Sequence of chain 1.D:
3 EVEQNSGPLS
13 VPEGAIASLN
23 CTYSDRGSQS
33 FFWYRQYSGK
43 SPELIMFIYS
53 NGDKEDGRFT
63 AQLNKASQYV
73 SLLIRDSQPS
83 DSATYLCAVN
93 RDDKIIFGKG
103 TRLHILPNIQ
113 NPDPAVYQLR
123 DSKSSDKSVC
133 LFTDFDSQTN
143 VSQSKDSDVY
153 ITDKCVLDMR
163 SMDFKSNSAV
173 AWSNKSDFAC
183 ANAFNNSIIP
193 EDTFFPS

Sequence of chain 1.E:
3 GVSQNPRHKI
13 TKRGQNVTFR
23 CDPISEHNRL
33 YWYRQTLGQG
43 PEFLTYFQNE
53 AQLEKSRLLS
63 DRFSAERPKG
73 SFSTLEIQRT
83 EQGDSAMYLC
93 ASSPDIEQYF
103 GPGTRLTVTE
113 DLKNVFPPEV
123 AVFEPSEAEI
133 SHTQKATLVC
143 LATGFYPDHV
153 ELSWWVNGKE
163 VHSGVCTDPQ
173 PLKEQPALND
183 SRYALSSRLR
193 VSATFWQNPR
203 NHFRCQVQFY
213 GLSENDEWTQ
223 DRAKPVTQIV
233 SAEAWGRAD

This small molecule binds to this protein.
Small molecule (SMILES): CC(C)C[C@H](NC(=O)[C@H](CC(C)C)NC(=O)[C@H](Cc1ccccc1)NC(=O)[C@@H](NC(=O)[C@H](CCCN=C(N)N)NC(=O)[C@@H]1CCCN1C(=O)[C@H](CCC(N)=O)NC(=O)[C@H](CC(C)C)NC(=O)[C@@H](N)Cc1ccc(O)cc1)[C@@H](C)O)C(=O)O

Sequence of chain 1.A:
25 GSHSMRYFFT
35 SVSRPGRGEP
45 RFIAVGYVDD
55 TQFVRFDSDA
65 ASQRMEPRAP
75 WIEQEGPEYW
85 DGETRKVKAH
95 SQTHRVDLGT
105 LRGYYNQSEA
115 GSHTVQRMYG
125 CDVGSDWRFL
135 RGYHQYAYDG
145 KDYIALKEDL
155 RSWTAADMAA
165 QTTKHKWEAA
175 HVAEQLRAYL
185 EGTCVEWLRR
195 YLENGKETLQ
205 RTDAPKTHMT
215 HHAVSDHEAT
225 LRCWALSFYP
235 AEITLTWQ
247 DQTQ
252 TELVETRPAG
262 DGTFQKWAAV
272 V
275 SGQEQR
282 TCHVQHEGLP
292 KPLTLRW

Binding-site contacts:
Ligand atom CD2 contacts residue MET69 of chain 1.A at 3.3 Å (hydrophobic).
Ligand atom O contacts residue HIS94 of chain 1.A at 3.1 Å.
Ligand atom O contacts residue THR167 of chain 1.A at 2.7 Å (h-bond).
Ligand atom N contacts residue ASP101 of chain 1.A at 3.3 Å (salt-bridge).
Ligand atom CG contacts residue GLN31 of chain 1.D at 3.2 Å.
Ligand atom CD1 contacts residue TYR123 of chain 1.A at 3.3 Å (hydrophobic).
Ligand atom O contacts residue TRP171 of chain 1.A at 2.9 Å (h-bond).
Ligand atom OG1 contacts residue THR97 of chain 1.A at 2.9 Å (h-bond).
Ligand atom OE1 contacts residue NA1 of chain 1.F at 3.1 Å (h-bond).
Ligand atom O contacts residue TYR108 of chain 1.A at 2.8 Å (h-bond).
Ligand atom O contacts residue LYS90 of chain 1.A at 2.7 Å (salt-bridge).
Ligand atom O contacts residue ASP94 of chain 1.D at 3.4 Å.
Ligand atom CB contacts residue GLN31 of chain 1.D at 3.4 Å.
Ligand atom CD1 contacts residue TRP191 of chain 1.A at 3.4 Å (hydrophobic).
Ligand atom CG contacts residue ASN92 of chain 1.D at 3.3 Å.
Ligand atom CD1 contacts residue TRP171 of chain 1.A at 3.4 Å (hydrophobic).
Ligand atom CD contacts residue ASN92 of chain 1.D at 3.4 Å.
Ligand atom NH1 contacts residue ASP95 of chain 1.D at 3.4 Å (salt-bridge).
Ligand atom NH1 contacts residue ARG31 of chain 1.E at 3.0 Å (salt-bridge).
Ligand atom N contacts residue TYR123 of chain 1.A at 2.9 Å (h-bond).
Ligand atom OG1 contacts residue ASP95 of chain 1.D at 2.7 Å (salt-bridge).
Ligand atom O contacts residue NA1 of chain 1.F at 2.5 Å (h-bond).
Ligand atom O contacts residue ARG31 of chain 1.E at 2.7 Å (salt-bridge).
Ligand atom CB contacts residue TYR123 of chain 1.A at 3.4 Å (hydrophobic).
Ligand atom O contacts residue TYR183 of chain 1.A at 2.6 Å (h-bond).
Ligand atom CD contacts residue SER32 of chain 1.D at 3.3 Å.
Ligand atom CD1 contacts residue TYR31 of chain 1.A at 3.5 Å (hydrophobic).
Ligand atom NH2 contacts residue GLN179 of chain 1.A at 2.8 Å (h-bond).
Ligand atom CD contacts residue GLN31 of chain 1.D at 3.4 Å.
Ligand atom N contacts residue ASP95 of chain 1.D at 2.9 Å (salt-bridge).
Ligand atom NH1 contacts residue ASP97 of chain 1.E at 2.7 Å (salt-bridge).
Ligand atom CA contacts residue ASP95 of chain 1.D at 3.5 Å.
Ligand atom NH2 contacts residue ASP97 of chain 1.E at 3.0 Å (salt-bridge).
Ligand atom O contacts residue ASP95 of chain 1.D at 3.5 Å (salt-bridge).
Ligand atom NE contacts residue ASP95 of chain 1.D at 3.1 Å (salt-bridge).
Ligand atom N contacts residue TYR195 of chain 1.A at 2.8 Å (h-bond).
Ligand atom CB contacts residue TRP191 of chain 1.A at 3.3 Å (hydrophobic).
Ligand atom N contacts residue GLU87 of chain 1.A at 3.1 Å (salt-bridge).
Ligand atom NE2 contacts residue GLN31 of chain 1.D at 2.9 Å (h-bond).
Ligand atom N contacts residue TYR31 of chain 1.A at 2.7 Å (h-bond).